This protein binds this small molecule.
Small molecule (SMILES): CC(=O)N[C@@H]1[C@@H](O)[C@H](O)[C@@H](CO)O[C@H]1O

Sequence of chain 1.C:
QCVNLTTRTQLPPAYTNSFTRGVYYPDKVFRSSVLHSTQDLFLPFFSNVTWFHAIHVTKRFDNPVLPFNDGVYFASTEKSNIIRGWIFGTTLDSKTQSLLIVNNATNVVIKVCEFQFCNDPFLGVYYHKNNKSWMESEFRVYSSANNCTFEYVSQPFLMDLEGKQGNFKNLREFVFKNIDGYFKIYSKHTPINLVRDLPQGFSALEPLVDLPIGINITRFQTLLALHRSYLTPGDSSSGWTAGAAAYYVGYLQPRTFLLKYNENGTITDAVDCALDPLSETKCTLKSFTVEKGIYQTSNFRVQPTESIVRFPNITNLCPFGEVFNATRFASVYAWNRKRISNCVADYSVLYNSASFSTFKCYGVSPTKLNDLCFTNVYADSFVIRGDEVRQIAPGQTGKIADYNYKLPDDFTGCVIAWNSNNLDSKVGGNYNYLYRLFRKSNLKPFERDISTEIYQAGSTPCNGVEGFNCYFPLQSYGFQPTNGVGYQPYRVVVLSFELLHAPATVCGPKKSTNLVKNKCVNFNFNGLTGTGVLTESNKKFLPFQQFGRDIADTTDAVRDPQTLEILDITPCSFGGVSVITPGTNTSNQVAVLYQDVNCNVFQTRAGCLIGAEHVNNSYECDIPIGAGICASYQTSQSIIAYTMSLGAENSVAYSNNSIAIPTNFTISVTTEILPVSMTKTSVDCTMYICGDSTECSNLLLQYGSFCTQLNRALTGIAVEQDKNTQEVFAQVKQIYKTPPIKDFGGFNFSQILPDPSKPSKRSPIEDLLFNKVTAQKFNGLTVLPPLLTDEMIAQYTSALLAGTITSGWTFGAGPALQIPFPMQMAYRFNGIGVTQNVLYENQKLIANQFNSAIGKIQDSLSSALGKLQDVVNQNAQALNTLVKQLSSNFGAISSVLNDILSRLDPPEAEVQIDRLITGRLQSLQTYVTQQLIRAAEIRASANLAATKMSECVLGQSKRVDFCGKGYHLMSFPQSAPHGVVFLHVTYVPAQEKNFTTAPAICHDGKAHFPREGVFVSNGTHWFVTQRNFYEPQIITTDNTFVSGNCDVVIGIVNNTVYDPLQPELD

Binding-site contacts:
Ligand atom C2 contacts residue ASN603 of chain 1.C at 2.5 Å.
Ligand atom C1 contacts residue ASN603 of chain 1.C at 1.4 Å.
Ligand atom C5 contacts residue ASN603 of chain 1.C at 3.7 Å.
Ligand atom O7 contacts residue THR602 of chain 1.C at 4.5 Å.
Ligand atom O7 contacts residue ASN603 of chain 1.C at 4.3 Å.
Ligand atom C7 contacts residue ASN603 of chain 1.C at 3.8 Å.
Ligand atom N2 contacts residue ASN603 of chain 1.C at 2.9 Å (h-bond).
Ligand atom O5 contacts residue ASN603 of chain 1.C at 2.5 Å (h-bond).
Ligand atom C4 contacts residue ASN603 of chain 1.C at 4.3 Å.
Ligand atom C3 contacts residue ASN603 of chain 1.C at 3.8 Å.